Binding-site contacts:
Ligand atom C5B contacts residue TYR147 of chain 4.A at 3.9 Å (hydrophobic).
Ligand atom C5A contacts residue MET146 of chain 4.A at 3.7 Å (hydrophobic).
Ligand atom C6B contacts residue ILE125 of chain 4.A at 3.6 Å (hydrophobic).
Ligand atom C31 contacts residue MET195 of chain 4.A at 3.5 Å (hydrophobic).
Ligand atom C2A contacts residue ILE220 of chain 4.A at 3.8 Å (hydrophobic).
Ligand atom N3A contacts residue LEU127 of chain 4.A at 4.1 Å.
Ligand atom C4A contacts residue ILE220 of chain 4.A at 4.1 Å (hydrophobic).
Ligand atom C3 contacts residue LEU103 of chain 4.A at 4.1 Å (hydrophobic).
Ligand atom C5B contacts residue ILE125 of chain 4.A at 3.9 Å (hydrophobic).
Ligand atom C6B contacts residue ILE184 of chain 4.A at 4.1 Å (hydrophobic).
Ligand atom C3B contacts residue ILE220 of chain 4.A at 4.2 Å (hydrophobic).
Ligand atom C4B contacts residue ILE125 of chain 4.A at 3.9 Å (hydrophobic).
Ligand atom C1B contacts residue ILE125 of chain 4.A at 3.1 Å (hydrophobic).
Ligand atom N2 contacts residue ASN215 of chain 4.A at 3.7 Å.
Ligand atom CL2 contacts residue ILE184 of chain 4.A at 3.9 Å.
Ligand atom CL2 contacts residue TYR147 of chain 4.A at 3.4 Å.
Ligand atom C4 contacts residue LEU103 of chain 4.A at 3.4 Å (hydrophobic).
Ligand atom C5 contacts residue LEU103 of chain 4.A at 3.8 Å (hydrophobic).
Ligand atom C4B contacts residue ILE220 of chain 4.A at 4.0 Å (hydrophobic).
Ligand atom O1 contacts residue MET217 of chain 4.A at 4.1 Å.
Ligand atom C4C contacts residue MET217 of chain 4.A at 4.2 Å (hydrophobic).
Ligand atom C4A contacts residue TYR145 of chain 4.A at 3.3 Å (hydrophobic).
Ligand atom C3B contacts residue ILE125 of chain 4.A at 3.5 Å (hydrophobic).
Ligand atom C1C contacts residue LEU103 of chain 4.A at 4.1 Å (hydrophobic).
Ligand atom C5A contacts residue TYR147 of chain 4.A at 4.1 Å (hydrophobic).
Ligand atom CL1 contacts residue ILE125 of chain 4.A at 3.5 Å.
Ligand atom CL2 contacts residue LEU187 of chain 4.A at 3.9 Å.
Ligand atom C5A contacts residue ILE220 of chain 4.A at 3.9 Å (hydrophobic).
Ligand atom C5A contacts residue TYR145 of chain 4.A at 3.8 Å (hydrophobic).
Ligand atom N2 contacts residue THR102 of chain 4.A at 4.2 Å.
Ligand atom O1A contacts residue ILE220 of chain 4.A at 3.6 Å.
Ligand atom O1B contacts residue ILE125 of chain 4.A at 3.5 Å.
Ligand atom C2B contacts residue ILE125 of chain 4.A at 3.1 Å (hydrophobic).
Ligand atom C31 contacts residue GLN104 of chain 4.A at 3.6 Å.
Ligand atom O1A contacts residue TYR147 of chain 4.A at 4.0 Å.
Ligand atom CL1 contacts residue ILE239 of chain 4.A at 3.8 Å.
Ligand atom C2A contacts residue PHE182 of chain 4.A at 4.2 Å (hydrophobic).
Ligand atom N3A contacts residue PHE182 of chain 4.A at 4.0 Å.
Ligand atom C4A contacts residue LEU127 of chain 4.A at 4.0 Å (hydrophobic).
Ligand atom C2C contacts residue MET217 of chain 4.A at 3.7 Å (hydrophobic).

A protein and the small-molecule ligand that binds it are described below.
Small molecule (SMILES): Cc1cc(CCCCCOc2c(Cl)cc(C3=NCCO3)cc2Cl)on1

Sequence of chain 4.A:
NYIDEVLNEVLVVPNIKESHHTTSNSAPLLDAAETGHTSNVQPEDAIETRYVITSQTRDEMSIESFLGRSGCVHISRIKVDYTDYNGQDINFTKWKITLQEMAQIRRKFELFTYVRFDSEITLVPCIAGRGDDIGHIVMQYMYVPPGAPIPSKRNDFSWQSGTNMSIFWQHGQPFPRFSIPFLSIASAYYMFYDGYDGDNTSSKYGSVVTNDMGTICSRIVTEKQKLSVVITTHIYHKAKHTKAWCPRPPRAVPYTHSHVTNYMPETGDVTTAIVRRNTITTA